Binding-site contacts:
Ligand atom C5 contacts residue GLU205 of chain 1.D at 3.2 Å.
Ligand atom O5 contacts residue ASN256 of chain 1.D at 2.3 Å (h-bond).
Ligand atom C8 contacts residue SER439 of chain 1.D at 4.1 Å.
Ligand atom C7 contacts residue SER439 of chain 1.D at 3.8 Å.
Ligand atom C3 contacts residue LYS59 of chain 1.D at 3.9 Å.
Ligand atom O6 contacts residue ARG298 of chain 1.D at 4.1 Å.
Ligand atom C3 contacts residue VAL438 of chain 1.D at 3.6 Å (hydrophobic).
Ligand atom C1 contacts residue VAL438 of chain 1.D at 4.0 Å (hydrophobic).
Ligand atom N2 contacts residue SER439 of chain 1.D at 2.8 Å (h-bond).
Ligand atom C3 contacts residue SER439 of chain 1.D at 3.5 Å.
Ligand atom O7 contacts residue PRO206 of chain 1.D at 3.9 Å.
Ligand atom C5 contacts residue ASN256 of chain 1.D at 3.6 Å.
Ligand atom C8 contacts residue ASN370 of chain 1.D at 3.5 Å.
Ligand atom C2 contacts residue ASN256 of chain 1.D at 2.5 Å.
Ligand atom C2 contacts residue SER439 of chain 1.D at 3.4 Å.
Ligand atom O5 contacts residue NAG1 of chain 1.T at 3.4 Å (h-bond).
Ligand atom C6 contacts residue NAG1 of chain 1.T at 3.9 Å.
Ligand atom C3 contacts residue ASN256 of chain 1.D at 3.8 Å.
Ligand atom C5 contacts residue VAL438 of chain 1.D at 3.3 Å (hydrophobic).
Ligand atom C6 contacts residue LYS59 of chain 1.D at 3.5 Å.
Ligand atom C4 contacts residue GLU205 of chain 1.D at 3.7 Å.
Ligand atom O5 contacts residue VAL438 of chain 1.D at 4.1 Å.
Ligand atom C7 contacts residue ASN256 of chain 1.D at 4.0 Å.
Ligand atom C6 contacts residue GLU205 of chain 1.D at 3.7 Å.
Ligand atom C4 contacts residue VAL438 of chain 1.D at 3.7 Å (hydrophobic).
Ligand atom C5 contacts residue LYS59 of chain 1.D at 4.2 Å.
Ligand atom C4 contacts residue LYS59 of chain 1.D at 3.6 Å.
Ligand atom C5 contacts residue NAG1 of chain 1.T at 4.1 Å.
Ligand atom C1 contacts residue SER439 of chain 1.D at 3.3 Å.
Ligand atom O4 contacts residue VAL438 of chain 1.D at 3.6 Å.
Ligand atom O2 contacts residue LYS59 of chain 1.D at 2.5 Å (salt-bridge).
Ligand atom O7 contacts residue ASN370 of chain 1.D at 4.1 Å.
Ligand atom C8 contacts residue PHE369 of chain 1.D at 4.2 Å (hydrophobic).
Ligand atom C2 contacts residue LYS59 of chain 1.D at 3.6 Å.
Ligand atom O4 contacts residue GLU205 of chain 1.D at 3.3 Å (salt-bridge).
Ligand atom O6 contacts residue GLY372 of chain 1.D at 3.7 Å.
Ligand atom O6 contacts residue NAG1 of chain 1.T at 3.4 Å (h-bond).
Ligand atom N2 contacts residue ASN256 of chain 1.D at 3.0 Å (h-bond).
Ligand atom C1 contacts residue ASN256 of chain 1.D at 1.4 Å.
Ligand atom O3 contacts residue LYS59 of chain 1.D at 2.8 Å (salt-bridge).

A small-molecule ligand and the protein it binds are described below.
Small molecule (SMILES): CC(=O)N[C@H]1[C@H](O[C@H]2[C@H](O)[C@@H](NC(C)=O)CO[C@@H]2CO)O[C@H](CO)[C@@H](O[C@@H]2O[C@H](CO[C@H]3O[C@H](CO)[C@@H](O)[C@H](O)[C@@H]3O)[C@@H](O)[C@H](O[C@H]3O[C@H](CO)[C@@H](O)[C@H](O)[C@@H]3O[C@H]3O[C@H](CO)[C@@H](O)[C@H](O)[C@@H]3O)[C@@H]2O)[C@@H]1O

Sequence of chain 1.D:
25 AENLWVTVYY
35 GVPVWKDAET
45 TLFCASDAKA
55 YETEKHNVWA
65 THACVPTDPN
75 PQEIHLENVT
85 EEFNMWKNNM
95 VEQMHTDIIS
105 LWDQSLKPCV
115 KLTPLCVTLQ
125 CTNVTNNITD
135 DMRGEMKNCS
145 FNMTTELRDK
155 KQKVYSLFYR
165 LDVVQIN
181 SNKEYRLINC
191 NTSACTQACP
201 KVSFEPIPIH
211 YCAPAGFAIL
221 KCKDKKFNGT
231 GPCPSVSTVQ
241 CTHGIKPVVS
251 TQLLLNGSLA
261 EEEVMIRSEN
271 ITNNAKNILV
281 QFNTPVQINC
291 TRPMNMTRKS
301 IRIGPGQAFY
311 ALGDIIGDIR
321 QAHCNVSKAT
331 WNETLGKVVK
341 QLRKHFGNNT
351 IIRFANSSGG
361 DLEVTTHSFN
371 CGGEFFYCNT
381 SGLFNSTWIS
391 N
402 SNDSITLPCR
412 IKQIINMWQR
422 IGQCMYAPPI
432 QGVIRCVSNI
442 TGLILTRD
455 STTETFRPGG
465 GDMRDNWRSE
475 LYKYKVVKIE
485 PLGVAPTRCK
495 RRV